Binding-site contacts:
Ligand atom C contacts residue THR50 of chain 1.FB at 3.9 Å.
Ligand atom CZ2 contacts residue THR50 of chain 1.FB at 4.0 Å.
Ligand atom CA contacts residue GLY25 of chain 1.GB at 3.5 Å.
Ligand atom CZ2 contacts residue ALA44 of chain 1.FB at 4.0 Å (hydrophobic).
Ligand atom OXT contacts residue THR47 of chain 1.FB at 2.6 Å (h-bond).
Ligand atom N contacts residue GLY25 of chain 1.GB at 2.8 Å (h-bond).
Ligand atom O contacts residue SER51 of chain 1.GB at 2.7 Å (h-bond).
Ligand atom CD2 contacts residue THR50 of chain 1.FB at 4.0 Å.
Ligand atom NE1 contacts residue ALA44 of chain 1.FB at 3.8 Å.
Ligand atom NE1 contacts residue GLN45 of chain 1.FB at 2.9 Å (h-bond).
Ligand atom CE3 contacts residue HIS32 of chain 1.FB at 3.8 Å.
Ligand atom C contacts residue GLY25 of chain 1.GB at 3.5 Å.
Ligand atom CD1 contacts residue THR47 of chain 1.FB at 4.0 Å.
Ligand atom N contacts residue THR23 of chain 1.GB at 2.8 Å (h-bond).
Ligand atom CA contacts residue THR28 of chain 1.GB at 3.2 Å.
Ligand atom O contacts residue THR23 of chain 1.GB at 3.9 Å.
Ligand atom CZ3 contacts residue HIS32 of chain 1.FB at 3.8 Å.
Ligand atom O contacts residue ARG24 of chain 1.GB at 3.5 Å.
Ligand atom OXT contacts residue THR50 of chain 1.FB at 2.9 Å (h-bond).
Ligand atom CG contacts residue SER51 of chain 1.GB at 3.8 Å.
Ligand atom CB contacts residue SER51 of chain 1.GB at 3.4 Å.
Ligand atom CE2 contacts residue GLN45 of chain 1.FB at 4.0 Å.
Ligand atom O contacts residue GLY25 of chain 1.GB at 3.2 Å (h-bond).
Ligand atom CZ3 contacts residue GLY21 of chain 1.FB at 3.6 Å.
Ligand atom CH2 contacts residue GLY21 of chain 1.FB at 3.5 Å.
Ligand atom CB contacts residue THR23 of chain 1.GB at 3.7 Å.
Ligand atom CA contacts residue THR23 of chain 1.GB at 3.8 Å.
Ligand atom CE3 contacts residue HIS31 of chain 1.FB at 4.0 Å.
Ligand atom CD1 contacts residue GLN45 of chain 1.FB at 3.6 Å.
Ligand atom N contacts residue THR28 of chain 1.GB at 2.8 Å (h-bond).
Ligand atom O contacts residue THR47 of chain 1.FB at 3.6 Å.
Ligand atom OXT contacts residue GLY25 of chain 1.GB at 4.0 Å.
Ligand atom C contacts residue SER51 of chain 1.GB at 3.5 Å.
Ligand atom CA contacts residue SER51 of chain 1.GB at 3.9 Å.
Ligand atom CD1 contacts residue SER51 of chain 1.GB at 3.5 Å.
Ligand atom OXT contacts residue HIS49 of chain 1.FB at 3.9 Å.
Ligand atom C contacts residue THR47 of chain 1.FB at 3.5 Å.
Ligand atom CZ2 contacts residue ILE53 of chain 1.FB at 3.9 Å (hydrophobic).
Ligand atom CB contacts residue THR28 of chain 1.GB at 3.5 Å.
Ligand atom N contacts residue ASP27 of chain 1.GB at 3.0 Å (salt-bridge).

This protein binds this small molecule.
Small molecule (SMILES): N[C@@H](Cc1c[nH]c2ccccc12)C(=O)O

Sequence of chain 1.GB:
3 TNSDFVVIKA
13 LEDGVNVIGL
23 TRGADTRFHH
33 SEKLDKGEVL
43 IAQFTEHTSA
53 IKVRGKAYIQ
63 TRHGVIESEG

Sequence of chain 1.FB:
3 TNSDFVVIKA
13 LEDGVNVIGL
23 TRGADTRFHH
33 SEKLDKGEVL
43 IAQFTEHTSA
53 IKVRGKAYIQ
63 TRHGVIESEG